Sequence of chain 19.A:
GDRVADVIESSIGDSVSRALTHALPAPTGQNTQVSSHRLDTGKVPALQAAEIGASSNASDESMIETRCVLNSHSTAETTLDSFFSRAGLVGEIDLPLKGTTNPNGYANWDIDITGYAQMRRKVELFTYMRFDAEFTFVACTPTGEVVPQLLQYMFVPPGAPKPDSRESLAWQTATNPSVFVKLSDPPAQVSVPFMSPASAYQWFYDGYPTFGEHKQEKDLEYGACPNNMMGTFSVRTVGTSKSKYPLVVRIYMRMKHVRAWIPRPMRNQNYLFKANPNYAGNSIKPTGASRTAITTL

Binding-site contacts:
Ligand atom CAL contacts residue PHE155 of chain 19.A at 3.7 Å (hydrophobic).
Ligand atom CAK contacts residue PHE135 of chain 19.A at 3.7 Å (hydrophobic).
Ligand atom CAN contacts residue ILE111 of chain 19.A at 3.6 Å (hydrophobic).
Ligand atom CAH contacts residue THR114 of chain 19.A at 3.8 Å.
Ligand atom CAF contacts residue ASP112 of chain 19.A at 3.6 Å.
Ligand atom CBA contacts residue TRP203 of chain 19.A at 3.5 Å (hydrophobic).
Ligand atom OAC contacts residue ASP112 of chain 19.A at 3.7 Å.
Ligand atom CAO contacts residue ILE111 of chain 19.A at 3.8 Å (hydrophobic).
Ligand atom CAA contacts residue SER178 of chain 19.A at 3.5 Å.
Ligand atom CAG contacts residue ASN228 of chain 19.A at 3.2 Å.
Ligand atom NAT contacts residue PHE155 of chain 19.A at 3.9 Å.
Ligand atom CAN contacts residue PHE135 of chain 19.A at 3.7 Å (hydrophobic).
Ligand atom CAA contacts residue TYR153 of chain 19.A at 3.9 Å (hydrophobic).
Ligand atom OAC contacts residue TRP203 of chain 19.A at 3.9 Å.
Ligand atom CAJ contacts residue PHE155 of chain 19.A at 3.7 Å (hydrophobic).
Ligand atom CAE contacts residue ASN228 of chain 19.A at 3.4 Å.
Ligand atom CAG contacts residue TRP203 of chain 19.A at 3.7 Å (hydrophobic).
Ligand atom NBD contacts residue ASN228 of chain 19.A at 3.9 Å.
Ligand atom CAE contacts residue GLN202 of chain 19.A at 3.4 Å.
Ligand atom CAS contacts residue TRP203 of chain 19.A at 3.4 Å (hydrophobic).
Ligand atom CAX contacts residue TRP203 of chain 19.A at 3.5 Å (hydrophobic).
Ligand atom CAR contacts residue TYR201 of chain 19.A at 3.4 Å (hydrophobic).
Ligand atom OAC contacts residue ILE113 of chain 19.A at 3.3 Å (h-bond).
Ligand atom CBA contacts residue ASN228 of chain 19.A at 3.7 Å.
Ligand atom CAS contacts residue ASN228 of chain 19.A at 3.8 Å.
Ligand atom NBC contacts residue TRP203 of chain 19.A at 3.8 Å.
Ligand atom CAA contacts residue PRO177 of chain 19.A at 3.2 Å (hydrophobic).
Ligand atom NBD contacts residue TRP203 of chain 19.A at 3.2 Å.
Ligand atom CAA contacts residue VAL179 of chain 19.A at 3.4 Å (hydrophobic).
Ligand atom CAI contacts residue PHE135 of chain 19.A at 3.7 Å (hydrophobic).
Ligand atom CAI contacts residue VAL192 of chain 19.A at 3.8 Å (hydrophobic).
Ligand atom CAS contacts residue TYR201 of chain 19.A at 3.6 Å (hydrophobic).
Ligand atom CAG contacts residue GLN202 of chain 19.A at 3.4 Å.
Ligand atom CAM contacts residue PHE155 of chain 19.A at 3.8 Å (hydrophobic).
Ligand atom CAM contacts residue PRO177 of chain 19.A at 3.7 Å (hydrophobic).
Ligand atom OAW contacts residue MET195 of chain 19.A at 3.2 Å.
Ligand atom CAF contacts residue THR114 of chain 19.A at 3.6 Å.
Ligand atom CAH contacts residue ASP112 of chain 19.A at 3.4 Å.
Ligand atom CAJ contacts residue ILE24 of chain 19.C at 3.9 Å (hydrophobic).
Ligand atom CAD contacts residue PHE137 of chain 19.A at 3.8 Å (hydrophobic).

This small molecule binds to this protein.
Small molecule (SMILES): CCO/N=C/c1ccc(OCC[C@@H](C)CCN2CCN(c3ccncc3)C2=O)cc1

Sequence of chain 20.C:
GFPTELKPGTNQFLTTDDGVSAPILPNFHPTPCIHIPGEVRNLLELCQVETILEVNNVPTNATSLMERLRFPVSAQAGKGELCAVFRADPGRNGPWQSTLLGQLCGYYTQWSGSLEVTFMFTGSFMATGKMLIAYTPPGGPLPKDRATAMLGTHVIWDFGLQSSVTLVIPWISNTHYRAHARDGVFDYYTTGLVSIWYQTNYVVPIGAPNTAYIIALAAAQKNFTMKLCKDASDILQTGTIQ

Sequence of chain 19.C:
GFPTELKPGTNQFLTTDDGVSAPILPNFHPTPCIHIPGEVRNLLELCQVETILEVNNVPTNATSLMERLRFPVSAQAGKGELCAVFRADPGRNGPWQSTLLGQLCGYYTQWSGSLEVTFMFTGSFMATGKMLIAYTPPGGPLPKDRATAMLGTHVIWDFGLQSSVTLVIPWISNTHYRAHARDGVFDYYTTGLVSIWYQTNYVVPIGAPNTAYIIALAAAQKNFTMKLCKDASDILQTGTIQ